Sequence of chain 1.D:
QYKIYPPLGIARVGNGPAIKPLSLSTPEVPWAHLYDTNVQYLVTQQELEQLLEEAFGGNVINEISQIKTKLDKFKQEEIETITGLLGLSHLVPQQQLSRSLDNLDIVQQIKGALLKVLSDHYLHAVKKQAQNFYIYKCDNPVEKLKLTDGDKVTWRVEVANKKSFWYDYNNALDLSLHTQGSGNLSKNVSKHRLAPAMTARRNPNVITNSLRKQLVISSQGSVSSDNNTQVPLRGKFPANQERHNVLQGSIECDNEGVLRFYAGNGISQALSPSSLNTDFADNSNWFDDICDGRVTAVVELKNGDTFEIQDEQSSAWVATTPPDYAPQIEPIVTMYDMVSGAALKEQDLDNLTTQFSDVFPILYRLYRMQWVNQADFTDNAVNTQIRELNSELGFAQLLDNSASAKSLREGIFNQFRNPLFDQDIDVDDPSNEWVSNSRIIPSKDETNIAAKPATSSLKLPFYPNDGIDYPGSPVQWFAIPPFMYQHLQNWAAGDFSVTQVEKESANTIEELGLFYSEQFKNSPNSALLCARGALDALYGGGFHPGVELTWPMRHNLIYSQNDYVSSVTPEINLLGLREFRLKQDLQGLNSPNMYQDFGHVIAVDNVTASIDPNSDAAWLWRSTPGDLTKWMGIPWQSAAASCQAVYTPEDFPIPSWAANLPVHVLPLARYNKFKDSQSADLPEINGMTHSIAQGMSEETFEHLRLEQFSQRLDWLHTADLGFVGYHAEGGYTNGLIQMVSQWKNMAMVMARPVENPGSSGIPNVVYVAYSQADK

Sequence of chain 1.C:
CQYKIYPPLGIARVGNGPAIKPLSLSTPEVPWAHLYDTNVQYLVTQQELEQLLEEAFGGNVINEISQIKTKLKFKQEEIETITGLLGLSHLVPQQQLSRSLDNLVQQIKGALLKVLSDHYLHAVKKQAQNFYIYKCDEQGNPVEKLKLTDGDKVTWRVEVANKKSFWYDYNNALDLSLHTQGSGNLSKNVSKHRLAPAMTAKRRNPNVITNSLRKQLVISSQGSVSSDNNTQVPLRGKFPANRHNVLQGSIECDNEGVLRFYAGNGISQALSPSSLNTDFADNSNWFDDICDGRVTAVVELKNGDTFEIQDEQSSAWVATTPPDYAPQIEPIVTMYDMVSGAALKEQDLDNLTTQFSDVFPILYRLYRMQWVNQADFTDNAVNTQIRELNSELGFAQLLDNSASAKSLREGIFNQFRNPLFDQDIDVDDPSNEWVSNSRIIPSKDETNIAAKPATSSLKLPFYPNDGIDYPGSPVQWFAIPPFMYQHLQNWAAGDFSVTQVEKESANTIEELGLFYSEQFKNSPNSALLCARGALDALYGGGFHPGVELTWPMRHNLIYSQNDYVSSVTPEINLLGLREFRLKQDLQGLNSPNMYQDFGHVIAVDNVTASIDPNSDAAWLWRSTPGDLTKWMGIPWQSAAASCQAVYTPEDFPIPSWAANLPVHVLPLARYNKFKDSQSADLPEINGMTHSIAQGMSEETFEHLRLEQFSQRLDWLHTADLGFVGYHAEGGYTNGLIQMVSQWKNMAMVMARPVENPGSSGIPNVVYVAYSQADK

This protein binds this small molecule.
Small molecule (SMILES): NCC(=O)O

Binding-site contacts:
Ligand atom C contacts residue HIS583 of chain 1.C at 3.8 Å.
Ligand atom C contacts residue TYR766 of chain 1.D at 3.8 Å (hydrophobic).
Ligand atom CA contacts residue PHE316 of chain 1.C at 4.2 Å (hydrophobic).
Ligand atom N contacts residue ALA678 of chain 1.C at 3.6 Å.
Ligand atom N contacts residue CYS682 of chain 1.C at 4.1 Å.
Ligand atom O contacts residue TRP696 of chain 1.C at 3.9 Å.
Ligand atom N contacts residue TRQ697 of chain 1.C at 3.0 Å (h-bond).
Ligand atom C contacts residue SER681 of chain 1.C at 3.5 Å.
Ligand atom O contacts residue PHE316 of chain 1.C at 3.4 Å.
Ligand atom C contacts residue PHE316 of chain 1.C at 3.7 Å (hydrophobic).
Ligand atom OXT contacts residue PHE316 of chain 1.C at 3.9 Å.
Ligand atom N contacts residue SER681 of chain 1.C at 3.8 Å.
Ligand atom OXT contacts residue SER681 of chain 1.C at 2.6 Å (h-bond).
Ligand atom OXT contacts residue TYR766 of chain 1.D at 3.7 Å.
Ligand atom CA contacts residue CYS682 of chain 1.C at 4.4 Å (hydrophobic).
Ligand atom C contacts residue HIS767 of chain 1.D at 3.8 Å.
Ligand atom CA contacts residue HIS583 of chain 1.C at 3.7 Å.
Ligand atom O contacts residue TYR766 of chain 1.D at 2.9 Å (h-bond).
Ligand atom CA contacts residue SER681 of chain 1.C at 3.6 Å.
Ligand atom O contacts residue HIS583 of chain 1.C at 2.9 Å (h-bond).
Ligand atom OXT contacts residue HIS767 of chain 1.D at 2.9 Å (h-bond).
Ligand atom C contacts residue TRP696 of chain 1.C at 4.0 Å (hydrophobic).
Ligand atom O contacts residue TRQ697 of chain 1.C at 4.3 Å.
Ligand atom OXT contacts residue TRP696 of chain 1.C at 4.2 Å.
Ligand atom C contacts residue TRQ697 of chain 1.C at 4.2 Å.
Ligand atom O contacts residue SER681 of chain 1.C at 4.5 Å.
Ligand atom N contacts residue PHE316 of chain 1.C at 3.6 Å.
Ligand atom CA contacts residue TRQ697 of chain 1.C at 3.0 Å.
Ligand atom O contacts residue HIS767 of chain 1.D at 3.9 Å.
Ligand atom N contacts residue HIS583 of chain 1.C at 3.8 Å.
Ligand atom CA contacts residue TRP696 of chain 1.C at 3.8 Å (hydrophobic).